A protein and the small-molecule ligand that binds it are described below.
Small molecule (SMILES): Cc1cc(CCCOc2c(C)cc(-c3noc(C(F)(F)F)n3)cc2C)on1

Sequence of chain 53.C:
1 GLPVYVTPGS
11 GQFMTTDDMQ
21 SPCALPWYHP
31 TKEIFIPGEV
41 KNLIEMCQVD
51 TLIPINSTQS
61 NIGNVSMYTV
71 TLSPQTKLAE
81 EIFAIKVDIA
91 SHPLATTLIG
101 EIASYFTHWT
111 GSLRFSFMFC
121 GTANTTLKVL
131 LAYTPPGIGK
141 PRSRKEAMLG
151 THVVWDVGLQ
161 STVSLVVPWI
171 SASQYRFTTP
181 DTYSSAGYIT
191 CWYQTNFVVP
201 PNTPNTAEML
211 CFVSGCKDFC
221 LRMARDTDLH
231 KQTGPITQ

Sequence of chain 53.A:
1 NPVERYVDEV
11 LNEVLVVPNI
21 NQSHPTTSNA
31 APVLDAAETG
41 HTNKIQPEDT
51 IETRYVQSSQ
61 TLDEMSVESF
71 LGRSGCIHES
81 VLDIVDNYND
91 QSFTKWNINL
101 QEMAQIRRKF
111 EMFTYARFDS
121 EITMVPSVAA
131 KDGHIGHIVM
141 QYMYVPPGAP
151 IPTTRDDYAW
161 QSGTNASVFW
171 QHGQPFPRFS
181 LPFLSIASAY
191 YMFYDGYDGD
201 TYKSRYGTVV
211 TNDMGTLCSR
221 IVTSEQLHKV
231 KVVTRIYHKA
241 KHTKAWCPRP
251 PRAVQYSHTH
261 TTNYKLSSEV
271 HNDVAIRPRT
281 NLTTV

Binding-site contacts:
Ligand atom C4 contacts residue TYR190 of chain 53.A at 3.4 Å (hydrophobic).
Ligand atom C2A contacts residue PHE179 of chain 53.A at 3.6 Å (hydrophobic).
Ligand atom F2 contacts residue TYR142 of chain 53.A at 3.6 Å.
Ligand atom CM3 contacts residue ASN212 of chain 53.A at 3.5 Å.
Ligand atom C4B contacts residue LEU181 of chain 53.A at 3.5 Å (hydrophobic).
Ligand atom F3 contacts residue TYR144 of chain 53.A at 2.9 Å.
Ligand atom F3 contacts residue ALA166 of chain 53.A at 2.8 Å.
Ligand atom F1 contacts residue LEU217 of chain 53.A at 3.4 Å.
Ligand atom CM6 contacts residue LEU184 of chain 53.A at 3.0 Å (hydrophobic).
Ligand atom O1 contacts residue MET214 of chain 53.A at 3.5 Å (h-bond).
Ligand atom C6B contacts residue LEU181 of chain 53.A at 3.4 Å (hydrophobic).
Ligand atom F1 contacts residue TYR142 of chain 53.A at 3.6 Å.
Ligand atom O1A contacts residue TYR144 of chain 53.A at 3.1 Å.
Ligand atom F2 contacts residue VAL168 of chain 53.A at 2.6 Å.
Ligand atom C5B contacts residue LEU181 of chain 53.A at 3.4 Å (hydrophobic).
Ligand atom C5B contacts residue TYR144 of chain 53.A at 3.5 Å (hydrophobic).
Ligand atom N1A contacts residue LEU181 of chain 53.A at 3.7 Å.
Ligand atom C1B contacts residue ILE98 of chain 53.A at 3.6 Å (hydrophobic).
Ligand atom CM2 contacts residue ILE122 of chain 53.A at 3.5 Å (hydrophobic).
Ligand atom CM6 contacts residue TYR144 of chain 53.A at 3.3 Å (hydrophobic).
Ligand atom CM4 contacts residue PHE179 of chain 53.A at 3.8 Å (hydrophobic).
Ligand atom C1C contacts residue MET214 of chain 53.A at 3.5 Å (hydrophobic).
Ligand atom CM4 contacts residue TYR142 of chain 53.A at 3.5 Å (hydrophobic).
Ligand atom CM3 contacts residue TYR190 of chain 53.A at 3.5 Å (hydrophobic).
Ligand atom F3 contacts residue TYR142 of chain 53.A at 2.8 Å.
Ligand atom CM6 contacts residue MET214 of chain 53.A at 3.5 Å (hydrophobic).
Ligand atom C3A contacts residue TYR144 of chain 53.A at 3.4 Å (hydrophobic).
Ligand atom F3 contacts residue MET143 of chain 53.A at 3.3 Å.
Ligand atom N3A contacts residue TYR144 of chain 53.A at 3.7 Å.
Ligand atom C1B contacts residue LEU181 of chain 53.A at 3.7 Å (hydrophobic).
Ligand atom C2A contacts residue TYR144 of chain 53.A at 3.5 Å (hydrophobic).
Ligand atom N1A contacts residue PHE179 of chain 53.A at 3.7 Å.
Ligand atom F2 contacts residue PHE179 of chain 53.A at 3.3 Å.
Ligand atom C5 contacts residue MET214 of chain 53.A at 3.5 Å (hydrophobic).
Ligand atom N3A contacts residue PHE179 of chain 53.A at 3.2 Å.
Ligand atom O1B contacts residue ILE98 of chain 53.A at 3.0 Å.
Ligand atom F3 contacts residue SER167 of chain 53.A at 3.8 Å.
Ligand atom N1A contacts residue TYR144 of chain 53.A at 3.1 Å.
Ligand atom C3A contacts residue PHE179 of chain 53.A at 3.4 Å (hydrophobic).
Ligand atom F1 contacts residue PHE179 of chain 53.A at 3.8 Å.